Binding-site contacts:
Ligand atom C09 contacts residue VAL271 of chain 1.B at 3.9 Å (hydrophobic).
Ligand atom C16 contacts residue VAL271 of chain 1.B at 3.7 Å (hydrophobic).
Ligand atom C09 contacts residue GLU296 of chain 1.B at 3.7 Å.
Ligand atom C07 contacts residue GLY290 of chain 1.B at 3.5 Å.
Ligand atom N02 contacts residue HEM1 of chain 1.G at 3.3 Å.
Ligand atom N02 contacts residue GLU296 of chain 1.B at 2.7 Å (salt-bridge).
Ligand atom C05 contacts residue VAL271 of chain 1.B at 3.7 Å (hydrophobic).
Ligand atom C21 contacts residue GLN182 of chain 1.B at 3.3 Å.
Ligand atom F18 contacts residue ARG307 of chain 1.B at 3.1 Å.
Ligand atom C02 contacts residue GLU296 of chain 1.B at 3.5 Å.
Ligand atom N02 contacts residue TRP291 of chain 1.B at 2.6 Å (h-bond).
Ligand atom C03 contacts residue HEM1 of chain 1.G at 3.3 Å.
Ligand atom C08 contacts residue GLU296 of chain 1.B at 3.4 Å.
Ligand atom N01 contacts residue GLU296 of chain 1.B at 2.7 Å (salt-bridge).
Ligand atom C24 contacts residue ASN273 of chain 1.B at 3.4 Å.
Ligand atom C11 contacts residue GLN182 of chain 1.B at 3.6 Å.
Ligand atom C02 contacts residue TRP291 of chain 1.B at 3.6 Å (hydrophobic).
Ligand atom C21 contacts residue SER181 of chain 1.B at 3.5 Å.
Ligand atom C14 contacts residue GLN182 of chain 1.B at 3.7 Å.
Ligand atom N22 contacts residue GLN182 of chain 1.B at 3.8 Å.
Ligand atom F18 contacts residue ASP301 of chain 1.B at 2.9 Å.
Ligand atom F19 contacts residue HEM1 of chain 1.G at 3.3 Å.
Ligand atom F20 contacts residue HEM1 of chain 1.G at 3.5 Å.
Ligand atom C26 contacts residue ASN273 of chain 1.B at 3.4 Å.
Ligand atom C16 contacts residue GLN182 of chain 1.B at 3.3 Å.
Ligand atom C08 contacts residue HEM1 of chain 1.G at 3.6 Å.
Ligand atom C06 contacts residue GLU296 of chain 1.B at 3.5 Å.
Ligand atom N25 contacts residue HEM1 of chain 1.G at 3.7 Å.
Ligand atom C13 contacts residue HEM1 of chain 1.G at 3.5 Å.
Ligand atom C15 contacts residue GLN182 of chain 1.B at 3.3 Å.
Ligand atom N25 contacts residue ASN273 of chain 1.B at 3.1 Å (h-bond).
Ligand atom C07 contacts residue HEM1 of chain 1.G at 3.4 Å.
Ligand atom C07 contacts residue SER289 of chain 1.B at 3.9 Å.
Ligand atom C21 contacts residue ARG185 of chain 1.B at 3.8 Å.
Ligand atom C07 contacts residue PHE288 of chain 1.B at 3.5 Å (hydrophobic).
Ligand atom C02 contacts residue HEM1 of chain 1.G at 3.5 Å.
Ligand atom C12 contacts residue HEM1 of chain 1.G at 3.6 Å.
Ligand atom C04 contacts residue HEM1 of chain 1.G at 3.9 Å.
Ligand atom N02 contacts residue TYR292 of chain 1.B at 3.6 Å.
Ligand atom C17 contacts residue HEM1 of chain 1.G at 3.6 Å.

Sequence of chain 1.B:
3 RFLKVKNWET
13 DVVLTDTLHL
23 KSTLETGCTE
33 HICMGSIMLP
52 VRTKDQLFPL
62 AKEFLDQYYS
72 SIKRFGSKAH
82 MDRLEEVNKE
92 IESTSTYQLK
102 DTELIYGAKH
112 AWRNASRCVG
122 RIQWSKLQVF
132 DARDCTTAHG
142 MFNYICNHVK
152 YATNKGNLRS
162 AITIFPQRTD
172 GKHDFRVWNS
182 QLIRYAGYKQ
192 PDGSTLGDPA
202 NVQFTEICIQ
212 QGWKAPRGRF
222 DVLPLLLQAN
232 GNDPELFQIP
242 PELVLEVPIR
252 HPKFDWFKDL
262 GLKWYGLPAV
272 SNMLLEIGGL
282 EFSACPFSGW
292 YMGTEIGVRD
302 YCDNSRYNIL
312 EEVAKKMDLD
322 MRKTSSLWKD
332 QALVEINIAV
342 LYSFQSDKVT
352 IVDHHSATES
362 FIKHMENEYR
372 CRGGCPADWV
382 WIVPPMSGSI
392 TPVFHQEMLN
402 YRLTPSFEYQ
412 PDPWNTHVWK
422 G

A protein and the small-molecule ligand that binds it are described below.
Small molecule (SMILES): CNCCN(C)c1cc(CCc2cc(C)cc(N)n2)cc(C(F)(F)F)c1